The protein below binds the small molecule below.
Small molecule (SMILES): NC(=O)c1cc[n+](CCCn2ccnc2/C=N/O)cc1

Sequence of chain 1.A:
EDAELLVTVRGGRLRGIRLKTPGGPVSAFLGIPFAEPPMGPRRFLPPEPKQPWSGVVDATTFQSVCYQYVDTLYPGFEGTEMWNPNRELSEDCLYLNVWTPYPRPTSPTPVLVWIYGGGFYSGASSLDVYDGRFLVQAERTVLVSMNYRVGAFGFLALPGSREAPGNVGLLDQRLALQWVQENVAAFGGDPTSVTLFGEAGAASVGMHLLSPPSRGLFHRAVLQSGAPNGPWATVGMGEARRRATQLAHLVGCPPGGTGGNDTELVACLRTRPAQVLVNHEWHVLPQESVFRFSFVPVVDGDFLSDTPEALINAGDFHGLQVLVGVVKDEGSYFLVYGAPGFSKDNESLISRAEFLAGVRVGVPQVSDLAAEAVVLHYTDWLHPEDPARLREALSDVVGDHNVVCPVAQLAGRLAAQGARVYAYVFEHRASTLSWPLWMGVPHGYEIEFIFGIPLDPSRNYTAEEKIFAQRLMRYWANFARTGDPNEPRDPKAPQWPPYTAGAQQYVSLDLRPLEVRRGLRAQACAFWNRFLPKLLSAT

Binding-site contacts:
Ligand atom CAQ contacts residue TYR75 of chain 1.A at 4.3 Å (hydrophobic).
Ligand atom CAF contacts residue TYR75 of chain 1.A at 3.3 Å (hydrophobic).
Ligand atom CAI contacts residue TYR75 of chain 1.A at 3.9 Å (hydrophobic).
Ligand atom NAS contacts residue TYR344 of chain 1.A at 4.0 Å.
Ligand atom NAO contacts residue TYR344 of chain 1.A at 4.1 Å.
Ligand atom NAO contacts residue PHE298 of chain 1.A at 4.0 Å.
Ligand atom NAN contacts residue TYR127 of chain 1.A at 3.0 Å (h-bond).
Ligand atom CAD contacts residue TYR127 of chain 1.A at 3.8 Å (hydrophobic).
Ligand atom CAL contacts residue TYR344 of chain 1.A at 4.0 Å (hydrophobic).
Ligand atom CAD contacts residue TYR344 of chain 1.A at 3.8 Å (hydrophobic).
Ligand atom CAK contacts residue TRP289 of chain 1.A at 3.9 Å (hydrophobic).
Ligand atom CAH contacts residue PHE298 of chain 1.A at 4.2 Å (hydrophobic).
Ligand atom CAQ contacts residue TRP289 of chain 1.A at 4.1 Å (hydrophobic).
Ligand atom CAF contacts residue TRP289 of chain 1.A at 3.5 Å (hydrophobic).
Ligand atom OAC contacts residue TYR340 of chain 1.A at 3.2 Å.
Ligand atom NAN contacts residue SVX206 of chain 1.A at 3.3 Å.
Ligand atom CAD contacts residue PHE341 of chain 1.A at 4.1 Å (hydrophobic).
Ligand atom NAS contacts residue TYR127 of chain 1.A at 4.1 Å.
Ligand atom NAA contacts residue TYR75 of chain 1.A at 4.1 Å.
Ligand atom CAJ contacts residue TRP289 of chain 1.A at 4.2 Å (hydrophobic).
Ligand atom CAM contacts residue TRP289 of chain 1.A at 3.4 Å (hydrophobic).
Ligand atom NAT contacts residue TRP289 of chain 1.A at 3.7 Å.
Ligand atom OAC contacts residue TYR127 of chain 1.A at 3.4 Å (h-bond).
Ligand atom CAE contacts residue VAL297 of chain 1.A at 4.0 Å (hydrophobic).
Ligand atom CAE contacts residue PHE298 of chain 1.A at 3.2 Å (hydrophobic).
Ligand atom CAK contacts residue TYR344 of chain 1.A at 3.4 Å (hydrophobic).
Ligand atom CAE contacts residue TYR344 of chain 1.A at 4.0 Å (hydrophobic).
Ligand atom CAE contacts residue PHE341 of chain 1.A at 4.1 Å (hydrophobic).
Ligand atom CAL contacts residue TYR127 of chain 1.A at 3.3 Å (hydrophobic).
Ligand atom CAR contacts residue PHE341 of chain 1.A at 3.9 Å (hydrophobic).
Ligand atom NAO contacts residue PHE341 of chain 1.A at 3.1 Å.
Ligand atom OAC contacts residue SVX206 of chain 1.A at 3.6 Å.
Ligand atom CAR contacts residue TYR344 of chain 1.A at 3.9 Å (hydrophobic).
Ligand atom CAL contacts residue TRP289 of chain 1.A at 3.6 Å (hydrophobic).
Ligand atom NAA contacts residue TRP289 of chain 1.A at 4.3 Å.
Ligand atom CAI contacts residue TRP289 of chain 1.A at 3.3 Å (hydrophobic).
Ligand atom CAD contacts residue TYR340 of chain 1.A at 3.7 Å (hydrophobic).
Ligand atom OAC contacts residue GOL1 of chain 1.D at 3.0 Å (h-bond).
Ligand atom CAH contacts residue TYR344 of chain 1.A at 4.2 Å (hydrophobic).
Ligand atom NAN contacts residue TYR340 of chain 1.A at 3.9 Å.